Sequence of chain 2.A:
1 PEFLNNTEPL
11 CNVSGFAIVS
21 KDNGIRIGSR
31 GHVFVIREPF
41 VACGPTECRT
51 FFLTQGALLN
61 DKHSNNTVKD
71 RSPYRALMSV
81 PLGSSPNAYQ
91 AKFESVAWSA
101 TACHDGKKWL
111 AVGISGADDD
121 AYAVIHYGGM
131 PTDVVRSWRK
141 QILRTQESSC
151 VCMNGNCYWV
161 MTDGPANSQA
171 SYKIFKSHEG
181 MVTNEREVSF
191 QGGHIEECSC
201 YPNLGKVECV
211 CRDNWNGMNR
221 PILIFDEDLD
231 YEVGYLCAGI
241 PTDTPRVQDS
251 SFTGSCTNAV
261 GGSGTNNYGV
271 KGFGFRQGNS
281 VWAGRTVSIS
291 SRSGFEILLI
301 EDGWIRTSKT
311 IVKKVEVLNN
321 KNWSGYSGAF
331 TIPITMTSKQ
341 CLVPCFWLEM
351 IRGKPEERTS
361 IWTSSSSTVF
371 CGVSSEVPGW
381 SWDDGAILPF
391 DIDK

This small molecule binds to this protein.
Small molecule (SMILES): CC(=O)N[C@H]1[C@H]([C@H](O)[C@H](O)CO)O[C@@](OC[C@H]2O[C@@H](O)[C@H](O)[C@@H](O)[C@H]2O)(C(=O)O)C[C@@H]1O

Binding-site contacts:
Ligand atom C10 contacts residue TRP323 of chain 2.A at 3.9 Å (hydrophobic).
Ligand atom C4 contacts residue SER293 of chain 2.A at 4.0 Å.
Ligand atom C4 contacts residue ASN320 of chain 2.A at 3.4 Å.
Ligand atom C8 contacts residue SER291 of chain 2.A at 3.7 Å.
Ligand atom C11 contacts residue TRP323 of chain 2.A at 3.7 Å (hydrophobic).
Ligand atom C1 contacts residue ASN320 of chain 2.A at 4.0 Å.
Ligand atom O1B contacts residue SER288 of chain 2.A at 3.8 Å.
Ligand atom C5 contacts residue ASN320 of chain 2.A at 3.8 Å.
Ligand atom C10 contacts residue LYS321 of chain 2.A at 4.3 Å.
Ligand atom N5 contacts residue ASN320 of chain 2.A at 3.2 Å (h-bond).
Ligand atom C7 contacts residue SER291 of chain 2.A at 4.0 Å.
Ligand atom O4 contacts residue ASN320 of chain 2.A at 2.8 Å (h-bond).
Ligand atom C9 contacts residue TRP323 of chain 2.A at 4.0 Å (hydrophobic).
Ligand atom C1 contacts residue SER288 of chain 2.A at 3.5 Å.
Ligand atom O9 contacts residue SER291 of chain 2.A at 4.3 Å.
Ligand atom C10 contacts residue SER293 of chain 2.A at 3.6 Å.
Ligand atom O8 contacts residue SER291 of chain 2.A at 2.8 Å (h-bond).
Ligand atom O8 contacts residue SER288 of chain 2.A at 4.2 Å.
Ligand atom C6 contacts residue SER291 of chain 2.A at 4.1 Å.
Ligand atom O1A contacts residue SER291 of chain 2.A at 3.6 Å.
Ligand atom C11 contacts residue SER293 of chain 2.A at 3.4 Å.
Ligand atom C7 contacts residue TRP323 of chain 2.A at 3.8 Å (hydrophobic).
Ligand atom C11 contacts residue ASN322 of chain 2.A at 3.7 Å.
Ligand atom C9 contacts residue GLU356 of chain 2.A at 3.6 Å.
Ligand atom C3 contacts residue ASN320 of chain 2.A at 4.0 Å.
Ligand atom C10 contacts residue ASN320 of chain 2.A at 3.6 Å.
Ligand atom O1A contacts residue SER288 of chain 2.A at 2.5 Å (h-bond).
Ligand atom O7 contacts residue TRP323 of chain 2.A at 4.1 Å.
Ligand atom O10 contacts residue TRP323 of chain 2.A at 4.1 Å.
Ligand atom O8 contacts residue SER290 of chain 2.A at 3.9 Å.
Ligand atom C11 contacts residue LYS321 of chain 2.A at 3.6 Å.
Ligand atom C9 contacts residue SER291 of chain 2.A at 4.0 Å.
Ligand atom O9 contacts residue GLU356 of chain 2.A at 4.0 Å.
Ligand atom O4 contacts residue SER290 of chain 2.A at 4.3 Å.
Ligand atom O1A contacts residue SER290 of chain 2.A at 3.8 Å.
Ligand atom C5 contacts residue SER293 of chain 2.A at 3.9 Å.
Ligand atom C11 contacts residue ASN320 of chain 2.A at 3.7 Å.
Ligand atom O1B contacts residue ASN320 of chain 2.A at 3.1 Å (h-bond).
Ligand atom N5 contacts residue SER293 of chain 2.A at 2.9 Å (h-bond).
Ligand atom N5 contacts residue TRP323 of chain 2.A at 4.4 Å.